Sequence of chain 1.B:
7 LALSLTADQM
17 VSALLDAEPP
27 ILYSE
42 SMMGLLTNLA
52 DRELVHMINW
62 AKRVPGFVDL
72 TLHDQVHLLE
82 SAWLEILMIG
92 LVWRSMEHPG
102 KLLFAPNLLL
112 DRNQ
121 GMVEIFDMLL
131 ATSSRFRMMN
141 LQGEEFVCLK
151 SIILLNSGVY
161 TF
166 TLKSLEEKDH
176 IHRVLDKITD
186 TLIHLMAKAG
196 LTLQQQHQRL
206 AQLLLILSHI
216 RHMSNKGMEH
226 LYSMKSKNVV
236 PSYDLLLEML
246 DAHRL

A protein and the small-molecule ligand that binds it are described below.
Small molecule (SMILES): CNCCOc1ccc([C@@H]2c3ccc(O)cc3CC3(CC3)N2C(=O)c2ccccc2)cc1

Binding-site contacts:
Ligand atom C22 contacts residue ALA51 of chain 1.B at 3.8 Å (hydrophobic).
Ligand atom C17 contacts residue MET89 of chain 1.B at 3.4 Å (hydrophobic).
Ligand atom C16 contacts residue PHE105 of chain 1.B at 3.7 Å (hydrophobic).
Ligand atom C15 contacts residue LEU129 of chain 1.B at 3.9 Å (hydrophobic).
Ligand atom C1 contacts residue ALA51 of chain 1.B at 3.7 Å (hydrophobic).
Ligand atom C2 contacts residue LEU50 of chain 1.B at 4.0 Å (hydrophobic).
Ligand atom N2 contacts residue VAL234 of chain 1.B at 3.0 Å (h-bond).
Ligand atom O3 contacts residue LEU226 of chain 1.B at 3.8 Å.
Ligand atom C2 contacts residue ALA51 of chain 1.B at 4.0 Å (hydrophobic).
Ligand atom C24 contacts residue LEU85 of chain 1.B at 4.0 Å (hydrophobic).
Ligand atom C13 contacts residue ILE125 of chain 1.B at 3.8 Å (hydrophobic).
Ligand atom C27 contacts residue VAL234 of chain 1.B at 3.5 Å (hydrophobic).
Ligand atom C27 contacts residue TRP84 of chain 1.B at 3.6 Å (hydrophobic).
Ligand atom C26 contacts residue ASP52 of chain 1.B at 3.8 Å.
Ligand atom O1 contacts residue GLU54 of chain 1.B at 2.4 Å (salt-bridge).
Ligand atom C14 contacts residue PHE126 of chain 1.B at 3.6 Å (hydrophobic).
Ligand atom O1 contacts residue LEU88 of chain 1.B at 3.8 Å.
Ligand atom C5 contacts residue PHE105 of chain 1.B at 3.9 Å (hydrophobic).
Ligand atom C15 contacts residue PHE126 of chain 1.B at 3.9 Å (hydrophobic).
Ligand atom O2 contacts residue LEU47 of chain 1.B at 3.1 Å.
Ligand atom C23 contacts residue LEU85 of chain 1.B at 4.0 Å (hydrophobic).
Ligand atom C18 contacts residue MET89 of chain 1.B at 3.5 Å (hydrophobic).
Ligand atom C1 contacts residue LEU47 of chain 1.B at 3.5 Å (hydrophobic).
Ligand atom C13 contacts residue MET122 of chain 1.B at 3.5 Å (hydrophobic).
Ligand atom C21 contacts residue THR48 of chain 1.B at 3.7 Å.
Ligand atom C4 contacts residue LEU88 of chain 1.B at 3.8 Å (hydrophobic).
Ligand atom O1 contacts residue ARG95 of chain 1.B at 3.1 Å (salt-bridge).
Ligand atom C20 contacts residue LEU47 of chain 1.B at 3.9 Å (hydrophobic).
Ligand atom C26 contacts residue VAL234 of chain 1.B at 2.9 Å (hydrophobic).
Ligand atom C14 contacts residue ILE125 of chain 1.B at 3.6 Å (hydrophobic).
Ligand atom C25 contacts residue THR48 of chain 1.B at 3.9 Å.
Ligand atom C3 contacts residue GLU54 of chain 1.B at 3.1 Å.
Ligand atom N2 contacts residue ASP52 of chain 1.B at 2.6 Å (salt-bridge).
Ligand atom C24 contacts residue ALA51 of chain 1.B at 3.7 Å (hydrophobic).
Ligand atom C14 contacts residue MET122 of chain 1.B at 3.1 Å (hydrophobic).
Ligand atom C2 contacts residue GLU54 of chain 1.B at 3.0 Å.
Ligand atom C27 contacts residue ASP52 of chain 1.B at 3.0 Å.
Ligand atom C23 contacts residue ALA51 of chain 1.B at 3.5 Å (hydrophobic).
Ligand atom C23 contacts residue TRP84 of chain 1.B at 3.9 Å (hydrophobic).
Ligand atom O3 contacts residue TRP84 of chain 1.B at 3.9 Å.